Binding-site contacts:
Ligand atom C2 contacts residue SER273 of chain 1.A at 3.5 Å.
Ligand atom C8 contacts residue LEU248 of chain 1.B at 4.0 Å (hydrophobic).
Ligand atom C8 contacts residue ARG226 of chain 1.B at 4.0 Å.
Ligand atom C8 contacts residue ASP291 of chain 1.A at 3.4 Å.
Ligand atom O7 contacts residue ASN85 of chain 1.B at 3.0 Å (h-bond).
Ligand atom C3 contacts residue ASN85 of chain 1.B at 3.8 Å.
Ligand atom C2 contacts residue ASN85 of chain 1.B at 2.4 Å.
Ligand atom C5 contacts residue THR87 of chain 1.B at 3.8 Å.
Ligand atom O2 contacts residue ARG293 of chain 1.A at 3.5 Å (salt-bridge).
Ligand atom O5 contacts residue ARG293 of chain 1.A at 3.2 Å (salt-bridge).
Ligand atom C3 contacts residue ARG293 of chain 1.A at 4.0 Å.
Ligand atom C7 contacts residue HIS83 of chain 1.B at 3.6 Å.
Ligand atom O7 contacts residue HIS272 of chain 1.A at 3.3 Å.
Ligand atom C5 contacts residue ASN85 of chain 1.B at 3.6 Å.
Ligand atom O6 contacts residue ARG293 of chain 1.A at 3.0 Å (salt-bridge).
Ligand atom O2 contacts residue SER273 of chain 1.A at 2.8 Å (h-bond).
Ligand atom C8 contacts residue HIS83 of chain 1.B at 3.9 Å.
Ligand atom C8 contacts residue GLU227 of chain 1.B at 3.8 Å.
Ligand atom C6 contacts residue ARG293 of chain 1.A at 3.8 Å.
Ligand atom O5 contacts residue ASN85 of chain 1.B at 2.4 Å (h-bond).
Ligand atom C1 contacts residue GLU227 of chain 1.B at 3.8 Å.
Ligand atom O7 contacts residue HIS83 of chain 1.B at 2.7 Å (h-bond).
Ligand atom N2 contacts residue GLU227 of chain 1.B at 3.0 Å (salt-bridge).
Ligand atom C8 contacts residue PRO84 of chain 1.B at 3.7 Å (hydrophobic).
Ligand atom N2 contacts residue ASN85 of chain 1.B at 2.8 Å (h-bond).
Ligand atom C8 contacts residue PRO290 of chain 1.A at 3.6 Å (hydrophobic).
Ligand atom O6 contacts residue GLY246 of chain 1.B at 4.0 Å.
Ligand atom O7 contacts residue LEU248 of chain 1.B at 3.7 Å.
Ligand atom C6 contacts residue THR87 of chain 1.B at 3.9 Å.
Ligand atom C2 contacts residue GLU227 of chain 1.B at 3.5 Å.
Ligand atom C7 contacts residue HIS272 of chain 1.A at 3.8 Å.
Ligand atom C1 contacts residue ASN85 of chain 1.B at 1.4 Å.
Ligand atom C3 contacts residue GLU227 of chain 1.B at 3.4 Å.
Ligand atom O3 contacts residue ARG293 of chain 1.A at 3.3 Å (salt-bridge).
Ligand atom O4 contacts residue ARG293 of chain 1.A at 3.5 Å (salt-bridge).
Ligand atom O3 contacts residue LEU274 of chain 1.A at 3.1 Å.
Ligand atom C7 contacts residue ASN85 of chain 1.B at 3.0 Å.
Ligand atom C7 contacts residue LEU248 of chain 1.B at 3.8 Å (hydrophobic).
Ligand atom C2 contacts residue ARG293 of chain 1.A at 3.8 Å.
Ligand atom C1 contacts residue ARG293 of chain 1.A at 3.7 Å.

A protein and the small-molecule ligand that binds it are described below.
Small molecule (SMILES): CC(=O)N[C@H]1[C@H](O[C@H]2[C@H](O)[C@@H](NC(C)=O)CO[C@@H]2CO)O[C@H](CO)[C@@H](O[C@@H]2O[C@H](CO[C@H]3O[C@H](CO)[C@@H](O)[C@H](O)[C@@H]3O)[C@@H](O)[C@H](O[C@H]3O[C@H](CO)[C@@H](O)[C@H](O)[C@@H]3O)[C@@H]2O)[C@@H]1O

Sequence of chain 1.A:
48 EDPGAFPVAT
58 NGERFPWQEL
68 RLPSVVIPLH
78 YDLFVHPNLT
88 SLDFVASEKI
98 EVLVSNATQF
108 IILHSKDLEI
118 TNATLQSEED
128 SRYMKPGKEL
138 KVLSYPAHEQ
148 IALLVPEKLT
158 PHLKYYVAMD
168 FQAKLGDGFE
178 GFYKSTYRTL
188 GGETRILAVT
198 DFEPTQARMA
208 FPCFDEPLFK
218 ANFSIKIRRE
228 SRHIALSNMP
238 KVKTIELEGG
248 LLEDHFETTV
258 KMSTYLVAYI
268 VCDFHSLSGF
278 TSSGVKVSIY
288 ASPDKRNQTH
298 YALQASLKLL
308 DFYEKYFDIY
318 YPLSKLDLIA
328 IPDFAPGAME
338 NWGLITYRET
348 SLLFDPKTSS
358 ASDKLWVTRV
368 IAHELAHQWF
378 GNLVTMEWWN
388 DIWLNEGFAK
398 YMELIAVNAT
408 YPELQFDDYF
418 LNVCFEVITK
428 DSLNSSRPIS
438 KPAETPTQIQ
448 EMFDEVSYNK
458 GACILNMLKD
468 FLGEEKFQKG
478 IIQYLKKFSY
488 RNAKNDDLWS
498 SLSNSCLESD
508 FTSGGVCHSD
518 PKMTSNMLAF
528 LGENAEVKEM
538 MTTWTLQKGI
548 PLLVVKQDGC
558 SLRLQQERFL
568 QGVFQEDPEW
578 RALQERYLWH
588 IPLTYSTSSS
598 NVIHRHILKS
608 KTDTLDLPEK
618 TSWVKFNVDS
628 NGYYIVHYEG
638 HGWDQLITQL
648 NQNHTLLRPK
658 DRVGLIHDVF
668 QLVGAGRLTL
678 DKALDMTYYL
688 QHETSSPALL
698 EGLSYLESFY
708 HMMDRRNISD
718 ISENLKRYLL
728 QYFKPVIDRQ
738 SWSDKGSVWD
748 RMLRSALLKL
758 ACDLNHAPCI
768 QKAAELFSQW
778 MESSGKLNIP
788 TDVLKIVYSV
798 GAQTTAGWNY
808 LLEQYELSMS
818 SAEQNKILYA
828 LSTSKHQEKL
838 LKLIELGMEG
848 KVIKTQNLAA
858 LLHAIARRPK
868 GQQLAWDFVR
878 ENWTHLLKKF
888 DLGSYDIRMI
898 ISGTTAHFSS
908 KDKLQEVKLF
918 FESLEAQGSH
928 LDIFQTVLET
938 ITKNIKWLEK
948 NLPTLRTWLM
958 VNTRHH

Sequence of chain 1.B:
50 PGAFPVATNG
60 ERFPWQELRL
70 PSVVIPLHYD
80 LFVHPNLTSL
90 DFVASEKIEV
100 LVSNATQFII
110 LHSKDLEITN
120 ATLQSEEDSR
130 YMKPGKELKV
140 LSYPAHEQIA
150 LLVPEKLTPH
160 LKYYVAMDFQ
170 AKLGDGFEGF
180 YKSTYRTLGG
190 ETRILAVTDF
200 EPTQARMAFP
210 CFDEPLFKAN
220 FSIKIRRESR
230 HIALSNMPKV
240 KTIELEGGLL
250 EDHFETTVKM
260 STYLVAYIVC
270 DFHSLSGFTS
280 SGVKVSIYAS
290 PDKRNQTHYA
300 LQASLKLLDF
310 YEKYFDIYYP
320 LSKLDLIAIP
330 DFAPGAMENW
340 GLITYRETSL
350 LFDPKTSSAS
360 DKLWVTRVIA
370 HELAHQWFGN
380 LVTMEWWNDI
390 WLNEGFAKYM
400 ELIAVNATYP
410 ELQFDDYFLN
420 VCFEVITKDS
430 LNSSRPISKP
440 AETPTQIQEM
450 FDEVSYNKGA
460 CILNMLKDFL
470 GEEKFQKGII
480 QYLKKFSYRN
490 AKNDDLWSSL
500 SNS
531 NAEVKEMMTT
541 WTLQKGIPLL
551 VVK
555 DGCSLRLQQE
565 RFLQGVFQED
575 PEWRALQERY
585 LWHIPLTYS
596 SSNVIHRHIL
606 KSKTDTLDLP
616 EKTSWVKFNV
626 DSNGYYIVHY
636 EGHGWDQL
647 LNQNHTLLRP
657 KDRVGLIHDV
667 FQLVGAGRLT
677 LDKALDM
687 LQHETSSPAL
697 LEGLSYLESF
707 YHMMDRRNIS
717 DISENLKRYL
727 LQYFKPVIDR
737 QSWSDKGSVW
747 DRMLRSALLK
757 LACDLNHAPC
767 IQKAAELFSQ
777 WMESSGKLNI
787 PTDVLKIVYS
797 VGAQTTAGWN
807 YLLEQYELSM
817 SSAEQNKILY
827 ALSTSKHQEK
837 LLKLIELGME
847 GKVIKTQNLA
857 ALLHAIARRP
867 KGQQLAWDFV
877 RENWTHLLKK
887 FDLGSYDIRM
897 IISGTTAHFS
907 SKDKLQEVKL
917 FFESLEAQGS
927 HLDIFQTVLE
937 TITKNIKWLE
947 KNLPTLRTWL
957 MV